The small molecule below binds the protein below.
Small molecule (SMILES): COC(=O)N[C@H](C(=O)N[C@@H](Cc1ccccc1)[C@@H](O)CN(Cc1ccc(-c2ccccn2)cc1)NC(=O)[C@@H](NC(=O)OC)C(C)(C)C)C(C)(C)C

Sequence of chain 1.C:
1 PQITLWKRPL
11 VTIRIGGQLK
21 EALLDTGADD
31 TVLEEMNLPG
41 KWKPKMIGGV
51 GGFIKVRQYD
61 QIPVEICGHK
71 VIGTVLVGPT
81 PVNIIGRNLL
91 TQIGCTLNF

Sequence of chain 1.D:
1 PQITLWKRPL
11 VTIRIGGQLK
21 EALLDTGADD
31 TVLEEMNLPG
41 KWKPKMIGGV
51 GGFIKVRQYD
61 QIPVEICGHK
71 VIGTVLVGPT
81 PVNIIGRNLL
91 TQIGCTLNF

Binding-site contacts:
Ligand atom CAB contacts residue ASP29 of chain 1.D at 3.4 Å.
Ligand atom CAF contacts residue ILE84 of chain 1.D at 3.5 Å (hydrophobic).
Ligand atom CAU contacts residue GLY27 of chain 1.C at 3.4 Å.
Ligand atom CAV contacts residue GLY48 of chain 1.D at 3.2 Å.
Ligand atom CAP contacts residue PRO81 of chain 1.D at 3.6 Å (hydrophobic).
Ligand atom NBG contacts residue GLY27 of chain 1.C at 3.1 Å (h-bond).
Ligand atom OAJ contacts residue ALA28 of chain 1.D at 3.5 Å.
Ligand atom OAL contacts residue GLY49 of chain 1.D at 3.3 Å.
Ligand atom OAI contacts residue GLY27 of chain 1.C at 3.5 Å (h-bond).
Ligand atom O contacts residue GLY49 of chain 1.C at 3.3 Å.
Ligand atom NBF contacts residue GLY48 of chain 1.D at 3.0 Å (h-bond).
Ligand atom CAY contacts residue GLY48 of chain 1.D at 3.6 Å.
Ligand atom CG2 contacts residue VAL50 of chain 1.D at 3.6 Å (hydrophobic).
Ligand atom CAP contacts residue GLY49 of chain 1.C at 3.5 Å.
Ligand atom CBA contacts residue ILE84 of chain 1.D at 3.7 Å (hydrophobic).
Ligand atom CBS contacts residue ASP25 of chain 1.D at 2.9 Å.
Ligand atom OBI contacts residue GLY48 of chain 1.C at 3.3 Å (h-bond).
Ligand atom CBC contacts residue ASP25 of chain 1.C at 2.9 Å.
Ligand atom OBJ contacts residue GLY48 of chain 1.D at 3.3 Å (h-bond).
Ligand atom CAH contacts residue GLY48 of chain 1.D at 3.5 Å.
Ligand atom CBL contacts residue GLY48 of chain 1.D at 3.6 Å.
Ligand atom CBK contacts residue GLY48 of chain 1.C at 3.6 Å.
Ligand atom CAX contacts residue GLY27 of chain 1.D at 3.5 Å.
Ligand atom OAM contacts residue ASP25 of chain 1.D at 2.4 Å (salt-bridge).
Ligand atom OAM contacts residue GLY27 of chain 1.C at 3.4 Å (h-bond).
Ligand atom CAA contacts residue ASP29 of chain 1.C at 3.4 Å.
Ligand atom OAI contacts residue ALA28 of chain 1.C at 3.5 Å.
Ligand atom OAI contacts residue ASP29 of chain 1.C at 3.0 Å (salt-bridge).
Ligand atom CBS contacts residue ASP25 of chain 1.C at 3.6 Å.
Ligand atom CBA contacts residue ASP25 of chain 1.D at 3.5 Å.
Ligand atom CG2 contacts residue GLY48 of chain 1.C at 3.5 Å.
Ligand atom NBH contacts residue GLY27 of chain 1.D at 3.0 Å (h-bond).
Ligand atom OAJ contacts residue ASP29 of chain 1.D at 2.9 Å (salt-bridge).
Ligand atom N contacts residue GLY48 of chain 1.C at 2.9 Å (h-bond).
Ligand atom CAA contacts residue ARG8 of chain 1.D at 3.3 Å.
Ligand atom CAB contacts residue ARG8 of chain 1.C at 3.5 Å.
Ligand atom O contacts residue VAL50 of chain 1.D at 3.6 Å.
Ligand atom OAM contacts residue ASP25 of chain 1.C at 2.8 Å (salt-bridge).
Ligand atom OAJ contacts residue GLY27 of chain 1.D at 3.5 Å (h-bond).
Ligand atom CBA contacts residue GLY27 of chain 1.C at 3.6 Å.